Sequence of chain 1.C:
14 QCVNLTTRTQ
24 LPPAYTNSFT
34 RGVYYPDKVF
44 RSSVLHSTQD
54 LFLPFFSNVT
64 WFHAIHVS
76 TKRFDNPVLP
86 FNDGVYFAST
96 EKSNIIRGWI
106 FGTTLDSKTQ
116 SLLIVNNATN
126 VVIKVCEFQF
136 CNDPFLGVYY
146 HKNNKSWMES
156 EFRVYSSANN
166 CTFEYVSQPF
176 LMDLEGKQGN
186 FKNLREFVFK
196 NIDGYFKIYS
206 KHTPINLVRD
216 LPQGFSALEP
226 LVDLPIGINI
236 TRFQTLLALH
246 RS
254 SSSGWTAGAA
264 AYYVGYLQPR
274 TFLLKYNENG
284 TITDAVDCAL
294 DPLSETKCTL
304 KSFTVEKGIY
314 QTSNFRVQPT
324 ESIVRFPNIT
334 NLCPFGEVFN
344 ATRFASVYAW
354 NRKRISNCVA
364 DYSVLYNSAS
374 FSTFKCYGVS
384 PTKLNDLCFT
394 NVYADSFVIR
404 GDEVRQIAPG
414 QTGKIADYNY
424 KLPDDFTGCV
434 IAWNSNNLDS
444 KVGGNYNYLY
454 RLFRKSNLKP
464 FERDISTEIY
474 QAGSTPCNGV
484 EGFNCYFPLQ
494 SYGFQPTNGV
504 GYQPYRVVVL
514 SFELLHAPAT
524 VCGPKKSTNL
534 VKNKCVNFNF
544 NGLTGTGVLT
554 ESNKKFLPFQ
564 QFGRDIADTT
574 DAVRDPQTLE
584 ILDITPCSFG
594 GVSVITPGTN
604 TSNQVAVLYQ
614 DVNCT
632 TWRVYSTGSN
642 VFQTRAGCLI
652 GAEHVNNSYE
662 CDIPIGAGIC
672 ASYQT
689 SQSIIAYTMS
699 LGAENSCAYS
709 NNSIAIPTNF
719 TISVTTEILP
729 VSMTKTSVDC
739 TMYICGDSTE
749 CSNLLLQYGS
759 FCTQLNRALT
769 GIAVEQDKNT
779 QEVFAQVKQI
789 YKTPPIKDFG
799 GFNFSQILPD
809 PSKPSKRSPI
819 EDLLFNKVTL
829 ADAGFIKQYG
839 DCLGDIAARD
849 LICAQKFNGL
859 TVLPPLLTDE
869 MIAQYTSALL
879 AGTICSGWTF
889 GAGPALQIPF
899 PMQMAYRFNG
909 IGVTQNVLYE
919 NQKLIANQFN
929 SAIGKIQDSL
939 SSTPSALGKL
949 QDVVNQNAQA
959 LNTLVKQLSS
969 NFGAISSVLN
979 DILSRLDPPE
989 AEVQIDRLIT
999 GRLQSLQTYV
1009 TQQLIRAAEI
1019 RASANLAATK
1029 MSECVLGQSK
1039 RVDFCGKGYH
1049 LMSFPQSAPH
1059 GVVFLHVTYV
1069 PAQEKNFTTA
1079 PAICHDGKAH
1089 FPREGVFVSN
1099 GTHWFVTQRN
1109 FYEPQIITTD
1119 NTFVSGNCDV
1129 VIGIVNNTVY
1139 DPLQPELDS

A protein and the small-molecule ligand that binds it are described below.
Small molecule (SMILES): CC(=O)N[C@H]1[C@H](O[C@H]2[C@H](O)[C@@H](NC(C)=O)CO[C@@H]2CO)O[C@H](CO)[C@@H](O)[C@@H]1O

Binding-site contacts:
Ligand atom C1 contacts residue ASN1098 of chain 1.C at 1.5 Å.
Ligand atom C7 contacts residue ASN1098 of chain 1.C at 3.7 Å.
Ligand atom C7 contacts residue HIS1101 of chain 1.C at 4.2 Å.
Ligand atom C8 contacts residue GLY1099 of chain 1.C at 3.7 Å.
Ligand atom O3 contacts residue THR1100 of chain 1.C at 4.5 Å.
Ligand atom O7 contacts residue HIS1101 of chain 1.C at 4.0 Å.
Ligand atom O5 contacts residue PHE1103 of chain 1.C at 3.5 Å.
Ligand atom O5 contacts residue ASN1098 of chain 1.C at 2.5 Å (h-bond).
Ligand atom C2 contacts residue ASN1098 of chain 1.C at 2.6 Å.
Ligand atom C2 contacts residue THR1100 of chain 1.C at 3.9 Å.
Ligand atom N2 contacts residue THR1100 of chain 1.C at 3.1 Å (h-bond).
Ligand atom C1 contacts residue PHE1103 of chain 1.C at 4.2 Å (hydrophobic).
Ligand atom O7 contacts residue ASN1098 of chain 1.C at 4.0 Å.
Ligand atom C7 contacts residue GLY1099 of chain 1.C at 4.3 Å.
Ligand atom C8 contacts residue HIS1101 of chain 1.C at 3.7 Å.
Ligand atom C5 contacts residue ASN1098 of chain 1.C at 3.8 Å.
Ligand atom C1 contacts residue HIS1101 of chain 1.C at 4.1 Å.
Ligand atom C8 contacts residue ASN1098 of chain 1.C at 4.3 Å.
Ligand atom C3 contacts residue ASN1098 of chain 1.C at 3.9 Å.
Ligand atom C5 contacts residue HIS1101 of chain 1.C at 4.1 Å.
Ligand atom C3 contacts residue THR1100 of chain 1.C at 3.8 Å.
Ligand atom C5 contacts residue PHE1103 of chain 1.C at 4.1 Å (hydrophobic).
Ligand atom C8 contacts residue THR1100 of chain 1.C at 3.9 Å.
Ligand atom C6 contacts residue PHE1103 of chain 1.C at 4.0 Å (hydrophobic).
Ligand atom C7 contacts residue THR1100 of chain 1.C at 4.1 Å.
Ligand atom C4 contacts residue ASN1098 of chain 1.C at 4.4 Å.
Ligand atom C3 contacts residue HIS1101 of chain 1.C at 4.3 Å.
Ligand atom C1 contacts residue THR1100 of chain 1.C at 4.0 Å.
Ligand atom O5 contacts residue HIS1101 of chain 1.C at 4.5 Å.
Ligand atom N2 contacts residue ASN1098 of chain 1.C at 3.0 Å (h-bond).